A protein and the small-molecule ligand that binds it are described below.
Small molecule (SMILES): CC(=O)N[C@H]1[C@H](O[C@H]2[C@H](O)[C@@H](NC(C)=O)CO[C@@H]2CO)O[C@H](CO)[C@@H](O)[C@@H]1O

Sequence of chain 11.D:
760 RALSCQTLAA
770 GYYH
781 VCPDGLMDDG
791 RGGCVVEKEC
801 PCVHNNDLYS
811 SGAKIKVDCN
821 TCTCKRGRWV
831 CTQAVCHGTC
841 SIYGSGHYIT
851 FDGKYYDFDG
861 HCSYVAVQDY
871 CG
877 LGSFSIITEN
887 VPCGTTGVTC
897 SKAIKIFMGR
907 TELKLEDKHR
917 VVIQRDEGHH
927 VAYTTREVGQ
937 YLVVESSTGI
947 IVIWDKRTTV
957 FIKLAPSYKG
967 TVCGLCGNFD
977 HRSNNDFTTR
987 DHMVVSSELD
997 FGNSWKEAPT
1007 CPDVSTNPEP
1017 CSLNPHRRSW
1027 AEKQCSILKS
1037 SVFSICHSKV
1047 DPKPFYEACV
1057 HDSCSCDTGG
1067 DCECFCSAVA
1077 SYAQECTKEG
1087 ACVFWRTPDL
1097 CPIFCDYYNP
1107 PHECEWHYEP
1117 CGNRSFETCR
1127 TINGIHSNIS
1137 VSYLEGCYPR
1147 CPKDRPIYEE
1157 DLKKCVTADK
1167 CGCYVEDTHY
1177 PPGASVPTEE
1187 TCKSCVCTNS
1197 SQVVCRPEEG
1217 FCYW

Binding-site contacts:
Ligand atom N2 contacts residue HIS1132 of chain 11.D at 4.0 Å.
Ligand atom C7 contacts residue ASN1134 of chain 11.D at 4.1 Å.
Ligand atom O6 contacts residue SER943 of chain 11.D at 4.1 Å.
Ligand atom C5 contacts residue SER943 of chain 11.D at 4.5 Å.
Ligand atom O3 contacts residue SER943 of chain 11.D at 4.0 Å.
Ligand atom C8 contacts residue SER1133 of chain 11.D at 4.5 Å.
Ligand atom C5 contacts residue ASN1134 of chain 11.D at 3.7 Å.
Ligand atom C4 contacts residue SER943 of chain 11.D at 4.1 Å.
Ligand atom C8 contacts residue HIS1132 of chain 11.D at 3.2 Å.
Ligand atom C2 contacts residue ASN1134 of chain 11.D at 2.5 Å.
Ligand atom C3 contacts residue ASN1134 of chain 11.D at 3.8 Å.
Ligand atom O7 contacts residue SER943 of chain 11.D at 3.8 Å.
Ligand atom C7 contacts residue HIS1132 of chain 11.D at 4.1 Å.
Ligand atom C7 contacts residue GLU941 of chain 11.D at 4.0 Å.
Ligand atom C1 contacts residue ASN1134 of chain 11.D at 1.4 Å.
Ligand atom N2 contacts residue ASN1134 of chain 11.D at 2.9 Å (h-bond).
Ligand atom N2 contacts residue GLU941 of chain 11.D at 3.8 Å.
Ligand atom C4 contacts residue ASN1134 of chain 11.D at 4.2 Å.
Ligand atom O5 contacts residue ASN1134 of chain 11.D at 2.4 Å (h-bond).
Ligand atom C2 contacts residue SER943 of chain 11.D at 4.5 Å.
Ligand atom C8 contacts residue GLU941 of chain 11.D at 4.0 Å.